Sequence of chain 1.A:
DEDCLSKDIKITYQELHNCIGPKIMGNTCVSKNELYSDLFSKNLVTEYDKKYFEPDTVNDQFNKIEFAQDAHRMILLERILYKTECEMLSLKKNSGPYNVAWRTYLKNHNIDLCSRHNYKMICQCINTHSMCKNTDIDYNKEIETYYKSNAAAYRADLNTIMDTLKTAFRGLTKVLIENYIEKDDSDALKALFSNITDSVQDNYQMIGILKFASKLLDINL

Binding-site contacts:
Ligand atom O5 contacts residue SER194 of chain 1.A at 4.2 Å.
Ligand atom C1 contacts residue ASN195 of chain 1.A at 1.4 Å.
Ligand atom C8 contacts residue ALA191 of chain 1.A at 4.5 Å (hydrophobic).
Ligand atom N2 contacts residue ASN195 of chain 1.A at 2.9 Å (h-bond).
Ligand atom C6 contacts residue ALA191 of chain 1.A at 3.7 Å (hydrophobic).
Ligand atom C8 contacts residue GLN14 of chain 1.A at 4.2 Å.
Ligand atom C2 contacts residue ASN195 of chain 1.A at 2.5 Å.
Ligand atom O5 contacts residue ALA191 of chain 1.A at 3.5 Å (h-bond).
Ligand atom O7 contacts residue ASN195 of chain 1.A at 4.4 Å.
Ligand atom C4 contacts residue ASN195 of chain 1.A at 4.3 Å.
Ligand atom O7 contacts residue ASN18 of chain 1.A at 2.8 Å (h-bond).
Ligand atom O6 contacts residue SER194 of chain 1.A at 3.7 Å.
Ligand atom C1 contacts residue ALA191 of chain 1.A at 3.8 Å (hydrophobic).
Ligand atom C5 contacts residue ASN195 of chain 1.A at 3.7 Å.
Ligand atom O5 contacts residue ASN195 of chain 1.A at 2.4 Å (h-bond).
Ligand atom C3 contacts residue ASN195 of chain 1.A at 3.8 Å.
Ligand atom O7 contacts residue HIS17 of chain 1.A at 4.5 Å.
Ligand atom C7 contacts residue HIS17 of chain 1.A at 4.3 Å.
Ligand atom C5 contacts residue ALA191 of chain 1.A at 3.8 Å (hydrophobic).
Ligand atom C8 contacts residue ASN195 of chain 1.A at 3.4 Å.
Ligand atom C7 contacts residue ASN18 of chain 1.A at 4.0 Å.
Ligand atom C8 contacts residue HIS17 of chain 1.A at 3.5 Å.
Ligand atom C7 contacts residue ASN195 of chain 1.A at 3.5 Å.

A protein and the small-molecule ligand that binds it are described below.
Small molecule (SMILES): CC(=O)N[C@H]1[C@H](O[C@H]2[C@H](O)[C@@H](NC(C)=O)CO[C@@H]2CO)O[C@H](CO)[C@@H](O)[C@@H]1O